A protein and the small-molecule ligand that binds it are described below.
Small molecule (SMILES): OC[C@H]1O[C@@H](c2nc(-c3ccc4ccccc4c3)cs2)[C@H](O)[C@@H](O)[C@@H]1O

Sequence of chain 1.A:
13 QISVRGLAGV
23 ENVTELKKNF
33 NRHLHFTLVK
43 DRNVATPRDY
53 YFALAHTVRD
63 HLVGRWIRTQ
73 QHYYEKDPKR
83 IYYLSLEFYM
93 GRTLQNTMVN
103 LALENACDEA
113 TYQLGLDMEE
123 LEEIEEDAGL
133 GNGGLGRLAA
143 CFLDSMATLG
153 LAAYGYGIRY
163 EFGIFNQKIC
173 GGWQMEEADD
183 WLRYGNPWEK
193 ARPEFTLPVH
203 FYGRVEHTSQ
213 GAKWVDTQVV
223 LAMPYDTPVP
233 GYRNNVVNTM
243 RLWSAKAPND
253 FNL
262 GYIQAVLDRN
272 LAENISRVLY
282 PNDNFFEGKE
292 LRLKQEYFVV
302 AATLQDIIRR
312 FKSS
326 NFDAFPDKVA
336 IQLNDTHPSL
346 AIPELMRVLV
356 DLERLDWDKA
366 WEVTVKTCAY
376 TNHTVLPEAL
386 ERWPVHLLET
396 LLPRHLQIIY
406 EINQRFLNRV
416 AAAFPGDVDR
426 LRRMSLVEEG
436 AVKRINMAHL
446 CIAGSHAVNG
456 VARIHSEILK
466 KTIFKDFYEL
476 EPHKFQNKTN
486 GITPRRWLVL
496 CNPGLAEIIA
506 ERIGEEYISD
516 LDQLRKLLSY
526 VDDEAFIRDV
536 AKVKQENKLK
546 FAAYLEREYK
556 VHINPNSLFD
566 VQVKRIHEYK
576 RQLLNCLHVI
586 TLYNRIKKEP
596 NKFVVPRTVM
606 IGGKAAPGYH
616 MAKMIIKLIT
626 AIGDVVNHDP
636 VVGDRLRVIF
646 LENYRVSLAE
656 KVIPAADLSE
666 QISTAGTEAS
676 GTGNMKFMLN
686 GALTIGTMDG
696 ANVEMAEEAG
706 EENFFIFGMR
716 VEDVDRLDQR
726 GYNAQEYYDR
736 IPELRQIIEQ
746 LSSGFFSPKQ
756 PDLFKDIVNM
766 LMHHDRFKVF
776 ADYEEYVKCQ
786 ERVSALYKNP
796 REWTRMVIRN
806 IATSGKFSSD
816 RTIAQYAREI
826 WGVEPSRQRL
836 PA

Binding-site contacts:
Ligand atom O4' contacts residue SER675 of chain 1.A at 3.5 Å.
Ligand atom C5' contacts residue LEU137 of chain 1.A at 3.6 Å (hydrophobic).
Ligand atom O3' contacts residue SER675 of chain 1.A at 3.0 Å (h-bond).
Ligand atom O2' contacts residue GLU673 of chain 1.A at 3.3 Å (salt-bridge).
Ligand atom O6' contacts residue ASN485 of chain 1.A at 2.6 Å (h-bond).
Ligand atom C10 contacts residue GLU89 of chain 1.A at 3.2 Å.
Ligand atom C1 contacts residue ASN285 of chain 1.A at 3.3 Å.
Ligand atom O6' contacts residue VAL456 of chain 1.A at 3.6 Å.
Ligand atom O2' contacts residue TYR574 of chain 1.A at 3.0 Å (h-bond).
Ligand atom O3' contacts residue ALA674 of chain 1.A at 3.2 Å (h-bond).
Ligand atom C3 contacts residue ASN285 of chain 1.A at 3.5 Å.
Ligand atom S2 contacts residue ASN285 of chain 1.A at 3.4 Å (h-bond).
Ligand atom C9 contacts residue HIS342 of chain 1.A at 3.4 Å.
Ligand atom C15 contacts residue ASN283 of chain 1.A at 3.2 Å.
Ligand atom C2' contacts residue HIS378 of chain 1.A at 3.5 Å.
Ligand atom C9 contacts residue ASN283 of chain 1.A at 3.3 Å.
Ligand atom O5' contacts residue LEU137 of chain 1.A at 3.6 Å (h-bond).
Ligand atom C10 contacts residue ASN283 of chain 1.A at 3.3 Å.
Ligand atom O4' contacts residue GLY676 of chain 1.A at 2.8 Å (h-bond).
Ligand atom O2' contacts residue ASN285 of chain 1.A at 3.2 Å (h-bond).
Ligand atom O5' contacts residue HIS378 of chain 1.A at 3.5 Å (h-bond).
Ligand atom C13 contacts residue HIS342 of chain 1.A at 3.4 Å.
Ligand atom N5 contacts residue LEU137 of chain 1.A at 3.5 Å.
Ligand atom C3' contacts residue GLU673 of chain 1.A at 3.3 Å.
Ligand atom C13 contacts residue PHE286 of chain 1.A at 3.5 Å (hydrophobic).
Ligand atom S2 contacts residue HIS378 of chain 1.A at 3.2 Å (h-bond).
Ligand atom C6' contacts residue HIS378 of chain 1.A at 3.2 Å.
Ligand atom C7 contacts residue ASN285 of chain 1.A at 3.6 Å.
Ligand atom O3' contacts residue GLU673 of chain 1.A at 2.8 Å (salt-bridge).
Ligand atom C12 contacts residue HIS342 of chain 1.A at 3.1 Å.
Ligand atom C4 contacts residue ASN285 of chain 1.A at 3.4 Å.
Ligand atom O6' contacts residue HIS378 of chain 1.A at 2.6 Å (h-bond).
Ligand atom C6' contacts residue ASN485 of chain 1.A at 3.2 Å.
Ligand atom C14 contacts residue ARG293 of chain 1.A at 3.4 Å.
Ligand atom O3' contacts residue GLY676 of chain 1.A at 3.1 Å (h-bond).
Ligand atom C8 contacts residue HIS342 of chain 1.A at 3.3 Å.
Ligand atom S2 contacts residue THR379 of chain 1.A at 3.5 Å.
Ligand atom C6 contacts residue ASN285 of chain 1.A at 3.5 Å.
Ligand atom N5 contacts residue ASN285 of chain 1.A at 3.3 Å (h-bond).
Ligand atom O4' contacts residue ASN485 of chain 1.A at 3.5 Å (h-bond).